This protein binds this small molecule.
Small molecule (SMILES): COc1cc(-c2cncc(-c3ccc(C4CCN(C)CC4)cc3)c2C)cc(OC)c1OC

Sequence of chain 1.A:
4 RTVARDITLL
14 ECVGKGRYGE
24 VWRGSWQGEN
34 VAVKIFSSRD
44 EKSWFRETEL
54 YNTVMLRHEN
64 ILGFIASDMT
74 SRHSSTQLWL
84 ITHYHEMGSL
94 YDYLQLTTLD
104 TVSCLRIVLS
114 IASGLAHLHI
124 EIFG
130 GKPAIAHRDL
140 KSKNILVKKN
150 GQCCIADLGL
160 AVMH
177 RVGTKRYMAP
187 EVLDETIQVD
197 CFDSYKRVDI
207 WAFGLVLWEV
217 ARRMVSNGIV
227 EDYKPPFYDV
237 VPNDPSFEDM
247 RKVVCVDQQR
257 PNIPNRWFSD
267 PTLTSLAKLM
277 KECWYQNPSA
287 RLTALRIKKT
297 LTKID

Binding-site contacts:
Ligand atom N08 contacts residue TRP29 of chain 1.A at 4.2 Å.
Ligand atom C06 contacts residue VAL6 of chain 1.A at 3.7 Å (hydrophobic).
Ligand atom C13 contacts residue LU81 of chain 1.J at 3.5 Å.
Ligand atom C16 contacts residue LU81 of chain 1.J at 3.8 Å.
Ligand atom C01 contacts residue ARG8 of chain 1.A at 4.0 Å.
Ligand atom C26 contacts residue VAL6 of chain 1.A at 3.6 Å (hydrophobic).
Ligand atom C24 contacts residue VAL6 of chain 1.A at 4.1 Å (hydrophobic).
Ligand atom C04 contacts residue TRP29 of chain 1.A at 3.9 Å (hydrophobic).
Ligand atom C17 contacts residue LU81 of chain 1.J at 3.6 Å.
Ligand atom O02 contacts residue ARG8 of chain 1.A at 3.8 Å.
Ligand atom C22 contacts residue EDO1 of chain 1.Q at 4.0 Å.
Ligand atom C32 contacts residue ALA69 of chain 1.A at 3.7 Å (hydrophobic).
Ligand atom O31 contacts residue T5Y1 of chain 1.L at 3.3 Å.
Ligand atom O31 contacts residue ARG8 of chain 1.A at 3.6 Å (salt-bridge).
Ligand atom C30 contacts residue ARG8 of chain 1.A at 3.6 Å.
Ligand atom C32 contacts residue ILE84 of chain 1.A at 4.2 Å (hydrophobic).
Ligand atom C27 contacts residue ARG8 of chain 1.A at 3.7 Å.
Ligand atom C07 contacts residue ALA7 of chain 1.A at 3.5 Å (hydrophobic).
Ligand atom C03 contacts residue ARG8 of chain 1.A at 3.9 Å.
Ligand atom C32 contacts residue T5Y1 of chain 1.L at 3.7 Å.
Ligand atom C09 contacts residue VAL6 of chain 1.A at 4.2 Å (hydrophobic).
Ligand atom C07 contacts residue TRP29 of chain 1.A at 3.7 Å (hydrophobic).
Ligand atom C12 contacts residue LU81 of chain 1.J at 3.5 Å.
Ligand atom C21 contacts residue EDO1 of chain 1.Q at 3.8 Å.
Ligand atom C07 contacts residue VAL6 of chain 1.A at 3.5 Å (hydrophobic).
Ligand atom C09 contacts residue LU81 of chain 1.J at 3.6 Å.
Ligand atom C11 contacts residue LU81 of chain 1.J at 3.5 Å.
Ligand atom C01 contacts residue TRP29 of chain 1.A at 3.5 Å (hydrophobic).
Ligand atom C15 contacts residue LU81 of chain 1.J at 4.0 Å.
Ligand atom C05 contacts residue VAL6 of chain 1.A at 4.0 Å (hydrophobic).
Ligand atom N08 contacts residue ALA7 of chain 1.A at 4.0 Å.
Ligand atom O28 contacts residue ARG8 of chain 1.A at 3.0 Å (salt-bridge).
Ligand atom O02 contacts residue T5Y1 of chain 1.L at 4.1 Å.
Ligand atom C14 contacts residue LU81 of chain 1.J at 4.0 Å.
Ligand atom C26 contacts residue ARG8 of chain 1.A at 4.1 Å.
Ligand atom C29 contacts residue ARG8 of chain 1.A at 3.7 Å.
Ligand atom C01 contacts residue ILE10 of chain 1.A at 4.0 Å (hydrophobic).
Ligand atom N08 contacts residue VAL6 of chain 1.A at 3.8 Å.
Ligand atom C10 contacts residue LU81 of chain 1.J at 3.8 Å.
Ligand atom C23 contacts residue LU81 of chain 1.J at 4.1 Å.